This protein binds this small molecule.
Small molecule (SMILES): Nc1ncnc2c1ncn2[C@@H]1O[C@H](CO[P](=O)(O)O[P](=O)(O)NP(=O)(O)O)[C@@H](O)[C@H]1O

Sequence of chain 1.C:
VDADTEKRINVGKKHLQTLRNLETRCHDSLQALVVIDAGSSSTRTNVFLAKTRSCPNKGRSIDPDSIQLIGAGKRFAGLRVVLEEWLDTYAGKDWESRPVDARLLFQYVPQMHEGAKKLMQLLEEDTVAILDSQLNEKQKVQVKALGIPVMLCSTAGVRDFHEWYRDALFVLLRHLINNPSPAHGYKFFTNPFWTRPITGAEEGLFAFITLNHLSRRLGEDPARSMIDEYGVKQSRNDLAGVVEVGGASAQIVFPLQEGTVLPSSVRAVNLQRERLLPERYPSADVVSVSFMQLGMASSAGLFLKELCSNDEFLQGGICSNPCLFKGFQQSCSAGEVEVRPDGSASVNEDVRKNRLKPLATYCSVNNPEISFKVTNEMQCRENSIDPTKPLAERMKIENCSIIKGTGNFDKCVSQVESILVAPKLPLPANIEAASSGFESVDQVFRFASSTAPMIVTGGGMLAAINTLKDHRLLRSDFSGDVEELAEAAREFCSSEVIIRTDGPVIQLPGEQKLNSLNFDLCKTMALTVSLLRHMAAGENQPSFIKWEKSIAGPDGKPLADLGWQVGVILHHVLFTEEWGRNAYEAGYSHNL

Binding-site contacts:
Ligand atom O1G contacts residue GLY256 of chain 1.C at 3.5 Å (h-bond).
Ligand atom O1B contacts residue SER49 of chain 1.C at 3.0 Å (h-bond).
Ligand atom C2 contacts residue LEU529 of chain 1.C at 3.4 Å (hydrophobic).
Ligand atom O1B contacts residue ARG53 of chain 1.C at 3.2 Å (salt-bridge).
Ligand atom O1G contacts residue ALA257 of chain 1.C at 3.4 Å (h-bond).
Ligand atom O1A contacts residue SER50 of chain 1.C at 3.6 Å.
Ligand atom N3B contacts residue GLY256 of chain 1.C at 3.2 Å (h-bond).
Ligand atom O3G contacts residue SER49 of chain 1.C at 3.2 Å (h-bond).
Ligand atom PB contacts residue GLY256 of chain 1.C at 3.8 Å.
Ligand atom N6 contacts residue ALA472 of chain 1.C at 3.6 Å.
Ligand atom O2A contacts residue GLY255 of chain 1.C at 3.8 Å.
Ligand atom O5' contacts residue GLY255 of chain 1.C at 3.6 Å.
Ligand atom O3G contacts residue THR164 of chain 1.C at 2.7 Å (h-bond).
Ligand atom N7 contacts residue GLY468 of chain 1.C at 3.8 Å.
Ligand atom O1B contacts residue SER50 of chain 1.C at 2.8 Å (h-bond).
Ligand atom N1 contacts residue ALA472 of chain 1.C at 3.7 Å.
Ligand atom O2B contacts residue MG1 of chain 1.J at 2.3 Å.
Ligand atom C5 contacts residue GLY469 of chain 1.C at 3.7 Å.
Ligand atom PG contacts residue THR164 of chain 1.C at 3.5 Å.
Ligand atom PB contacts residue MG1 of chain 1.J at 3.7 Å.
Ligand atom N3B contacts residue SER49 of chain 1.C at 2.7 Å (h-bond).
Ligand atom O2G contacts residue THR164 of chain 1.C at 3.3 Å (h-bond).
Ligand atom O2A contacts residue MG1 of chain 1.J at 3.6 Å.
Ligand atom O1G contacts residue SER258 of chain 1.C at 3.2 Å (h-bond).
Ligand atom O1A contacts residue ARG53 of chain 1.C at 3.6 Å.
Ligand atom PB contacts residue SER49 of chain 1.C at 3.7 Å.
Ligand atom O5' contacts residue GLY256 of chain 1.C at 3.5 Å (h-bond).
Ligand atom O2G contacts residue MG1 of chain 1.J at 2.0 Å.
Ligand atom O3A contacts residue SER50 of chain 1.C at 3.6 Å.
Ligand atom O3G contacts residue GLY166 of chain 1.C at 3.6 Å (h-bond).
Ligand atom O1B contacts residue GLY48 of chain 1.C at 3.4 Å.
Ligand atom PB contacts residue ARG53 of chain 1.C at 3.8 Å.
Ligand atom O1G contacts residue GLY255 of chain 1.C at 3.8 Å.
Ligand atom O2B contacts residue ARG53 of chain 1.C at 3.0 Å (salt-bridge).
Ligand atom O4' contacts residue MET305 of chain 1.C at 3.4 Å.
Ligand atom PG contacts residue MG1 of chain 1.J at 3.5 Å.
Ligand atom O1A contacts residue ARG84 of chain 1.C at 2.7 Å (salt-bridge).
Ligand atom O3G contacts residue ALA165 of chain 1.C at 3.0 Å (h-bond).
Ligand atom O2G contacts residue GLU212 of chain 1.C at 3.2 Å (salt-bridge).
Ligand atom O3A contacts residue GLY256 of chain 1.C at 3.0 Å (h-bond).